Binding-site contacts:
Ligand atom O4 contacts residue LYS784 of chain 1.B at 3.7 Å.
Ligand atom O2 contacts residue MET517 of chain 1.B at 3.1 Å.
Ligand atom C9 contacts residue SER750 of chain 1.C at 3.5 Å.
Ligand atom N2 contacts residue PRO515 of chain 1.B at 3.8 Å.
Ligand atom O4 contacts residue MET517 of chain 1.B at 3.6 Å.
Ligand atom O1 contacts residue LYS751 of chain 1.C at 3.9 Å.
Ligand atom C11 contacts residue SER750 of chain 1.C at 3.4 Å.
Ligand atom N3 contacts residue ASP781 of chain 1.B at 3.9 Å.
Ligand atom O3 contacts residue SER518 of chain 1.B at 3.3 Å (h-bond).
Ligand atom CL contacts residue SER750 of chain 1.C at 3.9 Å.
Ligand atom C14 contacts residue SER750 of chain 1.C at 3.1 Å.
Ligand atom C4 contacts residue LYS751 of chain 1.C at 3.9 Å.
Ligand atom N3 contacts residue SER750 of chain 1.C at 3.9 Å.
Ligand atom O2 contacts residue PRO515 of chain 1.B at 3.8 Å.
Ligand atom CL contacts residue LEU780 of chain 1.B at 3.7 Å.
Ligand atom O3 contacts residue MET517 of chain 1.B at 3.6 Å.
Ligand atom C11 contacts residue MET517 of chain 1.B at 3.7 Å (hydrophobic).
Ligand atom C1 contacts residue PRO515 of chain 1.B at 3.5 Å (hydrophobic).
Ligand atom C7 contacts residue ILE502 of chain 1.C at 3.7 Å (hydrophobic).
Ligand atom C4 contacts residue ILE502 of chain 1.C at 3.8 Å (hydrophobic).
Ligand atom C3 contacts residue PRO515 of chain 1.C at 3.7 Å (hydrophobic).
Ligand atom C10 contacts residue SER750 of chain 1.C at 3.3 Å.
Ligand atom N2 contacts residue SER750 of chain 1.C at 3.7 Å.
Ligand atom C3 contacts residue GLY752 of chain 1.C at 3.9 Å.
Ligand atom C13 contacts residue SER750 of chain 1.C at 3.0 Å.
Ligand atom O2 contacts residue SER518 of chain 1.B at 3.2 Å (h-bond).
Ligand atom C8 contacts residue SER750 of chain 1.C at 4.0 Å.
Ligand atom C12 contacts residue SER750 of chain 1.C at 3.2 Å.
Ligand atom C4 contacts residue GLY752 of chain 1.C at 3.5 Å.
Ligand atom CL contacts residue ASP781 of chain 1.B at 3.2 Å.
Ligand atom C7 contacts residue LEU772 of chain 1.B at 3.8 Å (hydrophobic).
Ligand atom C2 contacts residue PRO515 of chain 1.B at 3.7 Å (hydrophobic).
Ligand atom S1 contacts residue PRO515 of chain 1.B at 3.8 Å.
Ligand atom C5 contacts residue ILE502 of chain 1.C at 3.8 Å (hydrophobic).
Ligand atom N2 contacts residue SER775 of chain 1.B at 3.2 Å (h-bond).
Ligand atom C7 contacts residue LYS514 of chain 1.B at 3.7 Å.
Ligand atom N1 contacts residue PRO515 of chain 1.B at 2.8 Å (h-bond).
Ligand atom C6 contacts residue SER775 of chain 1.B at 3.3 Å.
Ligand atom C11 contacts residue SER518 of chain 1.B at 3.6 Å.
Ligand atom C8 contacts residue PRO515 of chain 1.B at 3.5 Å (hydrophobic).

Sequence of chain 1.B:
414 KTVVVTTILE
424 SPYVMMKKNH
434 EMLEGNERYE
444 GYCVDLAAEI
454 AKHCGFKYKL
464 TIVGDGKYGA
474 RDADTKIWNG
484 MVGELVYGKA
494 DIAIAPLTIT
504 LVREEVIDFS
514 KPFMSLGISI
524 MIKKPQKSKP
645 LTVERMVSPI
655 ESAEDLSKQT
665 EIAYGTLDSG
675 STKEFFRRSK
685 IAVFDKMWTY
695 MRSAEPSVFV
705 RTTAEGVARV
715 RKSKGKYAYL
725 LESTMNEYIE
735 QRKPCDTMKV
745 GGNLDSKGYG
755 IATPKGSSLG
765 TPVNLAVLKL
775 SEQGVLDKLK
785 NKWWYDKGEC

The small molecule below binds the protein below.
Small molecule (SMILES): NS(=O)(=O)c1cc2c(cc1Cl)N[C@H]([C@H]1C[C@H]3C=C[C@@H]1C3)NS2(=O)=O

Sequence of chain 1.C:
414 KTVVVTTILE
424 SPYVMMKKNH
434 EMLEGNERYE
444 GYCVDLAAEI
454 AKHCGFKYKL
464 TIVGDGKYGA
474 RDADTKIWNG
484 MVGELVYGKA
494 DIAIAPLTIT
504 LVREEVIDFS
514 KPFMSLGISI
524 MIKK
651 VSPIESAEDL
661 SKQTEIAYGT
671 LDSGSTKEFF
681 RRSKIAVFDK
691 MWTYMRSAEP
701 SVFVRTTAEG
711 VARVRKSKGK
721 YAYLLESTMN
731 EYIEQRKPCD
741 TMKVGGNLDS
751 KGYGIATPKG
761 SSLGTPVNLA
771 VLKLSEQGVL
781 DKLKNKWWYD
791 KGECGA